A protein and the small-molecule ligand that binds it are described below.
Small molecule (SMILES): N[C@@H](CC(=O)O)C(=O)O

Binding-site contacts:
Ligand atom N contacts residue ASP394 of chain 1.C at 2.7 Å (salt-bridge).
Ligand atom N contacts residue ARG276 of chain 1.C at 2.5 Å (salt-bridge).
Ligand atom OD1 contacts residue ARG397 of chain 1.C at 3.0 Å (salt-bridge).
Ligand atom N contacts residue VAL355 of chain 1.C at 2.9 Å (h-bond).
Ligand atom CG contacts residue THR314 of chain 1.C at 3.4 Å.
Ligand atom OD2 contacts residue ARG397 of chain 1.C at 3.4 Å.
Ligand atom CG contacts residue GLY359 of chain 1.C at 3.3 Å.
Ligand atom CG contacts residue ASP394 of chain 1.C at 3.8 Å.
Ligand atom N contacts residue THR398 of chain 1.C at 3.1 Å (h-bond).
Ligand atom CB contacts residue THR314 of chain 1.C at 3.9 Å.
Ligand atom CB contacts residue THR352 of chain 1.C at 3.8 Å.
Ligand atom OD1 contacts residue GLY359 of chain 1.C at 3.3 Å (h-bond).
Ligand atom CA contacts residue ASP394 of chain 1.C at 3.5 Å.
Ligand atom N contacts residue PRO356 of chain 1.C at 3.5 Å.
Ligand atom C contacts residue THR398 of chain 1.C at 3.6 Å.
Ligand atom C contacts residue ARG276 of chain 1.C at 3.8 Å.
Ligand atom CA contacts residue VAL355 of chain 1.C at 3.6 Å (hydrophobic).
Ligand atom OXT contacts residue ALA353 of chain 1.C at 3.5 Å (h-bond).
Ligand atom OD2 contacts residue THR352 of chain 1.C at 3.4 Å.
Ligand atom OXT contacts residue GLY354 of chain 1.C at 3.2 Å.
Ligand atom OXT contacts residue SER278 of chain 1.C at 3.0 Å.
Ligand atom O contacts residue SER278 of chain 1.C at 3.3 Å.
Ligand atom CA contacts residue ARG276 of chain 1.C at 3.6 Å.
Ligand atom OD1 contacts residue ASP394 of chain 1.C at 3.0 Å (salt-bridge).
Ligand atom CA contacts residue ASN401 of chain 1.C at 3.7 Å.
Ligand atom CG contacts residue ARG397 of chain 1.C at 3.6 Å.
Ligand atom CG contacts residue THR352 of chain 1.C at 3.8 Å.
Ligand atom CA contacts residue THR398 of chain 1.C at 3.3 Å.
Ligand atom OXT contacts residue ARG276 of chain 1.C at 3.8 Å.
Ligand atom CB contacts residue ALA353 of chain 1.C at 3.5 Å (hydrophobic).
Ligand atom CB contacts residue VAL355 of chain 1.C at 3.5 Å (hydrophobic).
Ligand atom OD1 contacts residue ALA358 of chain 1.C at 4.0 Å.
Ligand atom OD2 contacts residue THR314 of chain 1.C at 2.3 Å (h-bond).
Ligand atom O contacts residue ASN401 of chain 1.C at 2.6 Å (h-bond).
Ligand atom OD2 contacts residue GLY359 of chain 1.C at 3.0 Å.
Ligand atom OD1 contacts residue GLY357 of chain 1.C at 3.9 Å.
Ligand atom C contacts residue SER278 of chain 1.C at 3.6 Å.
Ligand atom C contacts residue ASN401 of chain 1.C at 3.4 Å.
Ligand atom OXT contacts residue VAL355 of chain 1.C at 3.5 Å (h-bond).
Ligand atom O contacts residue THR398 of chain 1.C at 3.3 Å.

Sequence of chain 1.C:
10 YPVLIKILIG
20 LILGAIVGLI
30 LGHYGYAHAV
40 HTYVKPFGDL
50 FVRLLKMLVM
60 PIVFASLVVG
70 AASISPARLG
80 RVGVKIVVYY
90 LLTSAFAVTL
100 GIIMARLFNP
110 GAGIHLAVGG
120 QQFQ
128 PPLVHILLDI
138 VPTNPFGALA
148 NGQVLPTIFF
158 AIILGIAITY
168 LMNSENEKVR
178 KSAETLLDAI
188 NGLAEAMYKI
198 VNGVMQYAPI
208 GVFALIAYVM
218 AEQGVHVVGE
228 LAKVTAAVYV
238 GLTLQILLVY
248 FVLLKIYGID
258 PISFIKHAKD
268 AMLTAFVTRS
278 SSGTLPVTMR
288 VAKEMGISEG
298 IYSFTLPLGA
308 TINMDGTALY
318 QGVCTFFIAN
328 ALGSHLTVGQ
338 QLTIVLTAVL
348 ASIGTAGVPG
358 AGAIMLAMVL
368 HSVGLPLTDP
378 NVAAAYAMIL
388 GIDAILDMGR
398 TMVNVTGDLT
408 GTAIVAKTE